The small molecule below binds the protein below.
Small molecule (SMILES): CC(=O)N[C@@H]1[C@@H](O)[C@H](O)[C@@H](CO)O[C@H]1O

Sequence of chain 19.A:
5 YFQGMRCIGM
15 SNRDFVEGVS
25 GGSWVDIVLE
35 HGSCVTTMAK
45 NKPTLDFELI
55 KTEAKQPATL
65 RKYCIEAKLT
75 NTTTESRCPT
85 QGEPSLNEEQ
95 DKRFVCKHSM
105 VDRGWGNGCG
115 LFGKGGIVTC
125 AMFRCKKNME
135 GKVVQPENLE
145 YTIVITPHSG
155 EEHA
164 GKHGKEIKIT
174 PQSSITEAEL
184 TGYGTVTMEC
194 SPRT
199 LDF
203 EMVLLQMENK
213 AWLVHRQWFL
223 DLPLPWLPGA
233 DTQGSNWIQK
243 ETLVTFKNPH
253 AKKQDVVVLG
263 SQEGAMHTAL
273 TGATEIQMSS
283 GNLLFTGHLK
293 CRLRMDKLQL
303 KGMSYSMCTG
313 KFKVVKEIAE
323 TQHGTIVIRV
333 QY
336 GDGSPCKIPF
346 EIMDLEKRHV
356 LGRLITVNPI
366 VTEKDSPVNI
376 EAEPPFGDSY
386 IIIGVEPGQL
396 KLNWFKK

Binding-site contacts:
Ligand atom O4 contacts residue NAG1 of chain 19.N at 1.6 Å.
Ligand atom O7 contacts residue MET126 of chain 19.A at 3.1 Å.
Ligand atom O5 contacts residue ASN75 of chain 19.A at 2.1 Å (h-bond).
Ligand atom O6 contacts residue NAG1 of chain 19.N at 4.1 Å.
Ligand atom C2 contacts residue ASN75 of chain 19.A at 2.6 Å.
Ligand atom C6 contacts residue ASN75 of chain 19.A at 3.8 Å.
Ligand atom C6 contacts residue THR48 of chain 19.B at 4.4 Å.
Ligand atom C3 contacts residue ASN75 of chain 19.A at 3.5 Å.
Ligand atom O6 contacts residue THR48 of chain 19.B at 4.0 Å.
Ligand atom C1 contacts residue ASN75 of chain 19.A at 1.3 Å.
Ligand atom C3 contacts residue NAG1 of chain 19.N at 3.3 Å.
Ligand atom C5 contacts residue ASN75 of chain 19.A at 3.2 Å.
Ligand atom O6 contacts residue ASN75 of chain 19.A at 3.8 Å.
Ligand atom C8 contacts residue MET126 of chain 19.A at 3.7 Å (hydrophobic).
Ligand atom O6 contacts residue CYS45 of chain 19.B at 3.4 Å (h-bond).
Ligand atom C6 contacts residue CYS45 of chain 19.B at 4.4 Å (hydrophobic).
Ligand atom C7 contacts residue ASN75 of chain 19.A at 2.8 Å.
Ligand atom C6 contacts residue NAG1 of chain 19.N at 3.4 Å.
Ligand atom C2 contacts residue NAG1 of chain 19.N at 4.1 Å.
Ligand atom O7 contacts residue ASN75 of chain 19.A at 3.2 Å (h-bond).
Ligand atom C4 contacts residue NAG1 of chain 19.N at 2.9 Å.
Ligand atom C8 contacts residue ASN75 of chain 19.A at 3.0 Å.
Ligand atom N2 contacts residue ASN75 of chain 19.A at 3.0 Å (h-bond).
Ligand atom O5 contacts residue THR48 of chain 19.B at 4.0 Å.
Ligand atom C5 contacts residue NAG1 of chain 19.N at 3.7 Å.
Ligand atom O3 contacts residue NAG1 of chain 19.N at 2.4 Å (h-bond).
Ligand atom O6 contacts residue GLU46 of chain 19.B at 3.8 Å.
Ligand atom C8 contacts residue PHE98 of chain 19.A at 3.6 Å (hydrophobic).
Ligand atom C4 contacts residue ASN75 of chain 19.A at 4.0 Å.
Ligand atom C7 contacts residue MET126 of chain 19.A at 3.8 Å (hydrophobic).

Sequence of chain 19.B:
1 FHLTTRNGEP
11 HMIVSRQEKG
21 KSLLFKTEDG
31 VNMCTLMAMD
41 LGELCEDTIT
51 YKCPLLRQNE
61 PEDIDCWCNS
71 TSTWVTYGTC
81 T